Sequence of chain 1.A:
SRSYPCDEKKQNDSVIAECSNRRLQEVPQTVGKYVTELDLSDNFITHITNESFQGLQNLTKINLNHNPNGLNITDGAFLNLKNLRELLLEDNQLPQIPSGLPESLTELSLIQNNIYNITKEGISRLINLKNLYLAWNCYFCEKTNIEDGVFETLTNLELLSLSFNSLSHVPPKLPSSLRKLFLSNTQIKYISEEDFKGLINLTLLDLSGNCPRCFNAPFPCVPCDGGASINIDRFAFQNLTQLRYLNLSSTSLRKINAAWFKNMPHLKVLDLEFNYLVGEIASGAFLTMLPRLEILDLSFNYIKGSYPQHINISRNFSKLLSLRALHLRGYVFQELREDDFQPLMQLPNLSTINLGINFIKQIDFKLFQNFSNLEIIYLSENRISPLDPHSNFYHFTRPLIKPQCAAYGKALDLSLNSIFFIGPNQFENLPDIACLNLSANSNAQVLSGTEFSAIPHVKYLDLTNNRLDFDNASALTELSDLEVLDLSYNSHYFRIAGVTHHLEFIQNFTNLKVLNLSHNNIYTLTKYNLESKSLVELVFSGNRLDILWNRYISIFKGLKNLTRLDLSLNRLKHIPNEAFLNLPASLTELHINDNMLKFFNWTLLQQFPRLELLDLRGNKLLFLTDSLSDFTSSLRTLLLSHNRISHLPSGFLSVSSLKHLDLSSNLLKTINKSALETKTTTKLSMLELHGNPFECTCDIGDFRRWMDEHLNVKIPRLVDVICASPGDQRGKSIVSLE

A protein and the small-molecule ligand that binds it are described below.
Small molecule (SMILES): CC(=O)N[C@@H]1[C@@H](O)[C@H](O)[C@@H](CO)O[C@H]1O

Binding-site contacts:
Ligand atom O5 contacts residue SER522 of chain 1.A at 3.9 Å.
Ligand atom O6 contacts residue SER522 of chain 1.A at 4.5 Å.
Ligand atom C1 contacts residue SER496 of chain 1.A at 4.5 Å.
Ligand atom C5 contacts residue ASN520 of chain 1.A at 3.6 Å.
Ligand atom C5 contacts residue SER496 of chain 1.A at 4.1 Å.
Ligand atom C6 contacts residue SER522 of chain 1.A at 3.7 Å.
Ligand atom C7 contacts residue ASN520 of chain 1.A at 3.7 Å.
Ligand atom C6 contacts residue SER496 of chain 1.A at 3.3 Å.
Ligand atom O6 contacts residue SER496 of chain 1.A at 2.7 Å (h-bond).
Ligand atom O5 contacts residue SER496 of chain 1.A at 3.5 Å (h-bond).
Ligand atom O7 contacts residue ASN520 of chain 1.A at 4.1 Å.
Ligand atom C1 contacts residue ASN520 of chain 1.A at 1.4 Å.
Ligand atom N2 contacts residue ASN520 of chain 1.A at 2.9 Å (h-bond).
Ligand atom C3 contacts residue ASN520 of chain 1.A at 3.8 Å.
Ligand atom C2 contacts residue ASN520 of chain 1.A at 2.5 Å.
Ligand atom O5 contacts residue ASN520 of chain 1.A at 2.3 Å (h-bond).
Ligand atom C5 contacts residue SER522 of chain 1.A at 4.1 Å.
Ligand atom C4 contacts residue ASN520 of chain 1.A at 4.2 Å.